Binding-site contacts:
Ligand atom CAD contacts residue ILE84 of chain 1.A at 4.0 Å (hydrophobic).
Ligand atom OAL contacts residue ALA51 of chain 1.A at 3.4 Å.
Ligand atom CAK contacts residue HIS107 of chain 1.A at 3.8 Å.
Ligand atom NAH contacts residue GLY170 of chain 1.A at 3.8 Å.
Ligand atom CAC contacts residue LYS53 of chain 1.A at 4.0 Å.
Ligand atom CAK contacts residue ALA51 of chain 1.A at 4.0 Å (hydrophobic).
Ligand atom CAB contacts residue ASP168 of chain 1.A at 3.9 Å.
Ligand atom FAA contacts residue LEU75 of chain 1.A at 3.8 Å.
Ligand atom CAE contacts residue THR106 of chain 1.A at 3.5 Å.
Ligand atom CAC contacts residue ILE84 of chain 1.A at 3.4 Å (hydrophobic).
Ligand atom CAE contacts residue LYS53 of chain 1.A at 3.7 Å.
Ligand atom CAU contacts residue MET109 of chain 1.A at 3.4 Å (hydrophobic).
Ligand atom NAH contacts residue PHE169 of chain 1.A at 3.8 Å.
Ligand atom CAF contacts residue THR106 of chain 1.A at 3.6 Å.
Ligand atom CAW contacts residue ASP112 of chain 1.A at 3.9 Å.
Ligand atom NAP contacts residue ALA51 of chain 1.A at 3.6 Å.
Ligand atom CAV contacts residue ALA111 of chain 1.A at 3.6 Å (hydrophobic).
Ligand atom CAW contacts residue ALA111 of chain 1.A at 4.0 Å (hydrophobic).
Ligand atom SAQ contacts residue ALA51 of chain 1.A at 3.7 Å.
Ligand atom CAN contacts residue LEU167 of chain 1.A at 4.0 Å (hydrophobic).
Ligand atom CAK contacts residue LEU167 of chain 1.A at 4.0 Å (hydrophobic).
Ligand atom FAA contacts residue LEU104 of chain 1.A at 3.1 Å.
Ligand atom CAS contacts residue LEU171 of chain 1.A at 3.8 Å (hydrophobic).
Ligand atom CAV contacts residue ASP112 of chain 1.A at 4.0 Å.
Ligand atom OAL contacts residue HIS107 of chain 1.A at 3.9 Å.
Ligand atom NAH contacts residue LEU167 of chain 1.A at 3.8 Å.
Ligand atom FAA contacts residue LYS53 of chain 1.A at 4.0 Å.
Ligand atom OAM contacts residue ALA51 of chain 1.A at 3.6 Å.
Ligand atom NAH contacts residue LEU171 of chain 1.A at 3.6 Å.
Ligand atom CAN contacts residue LEU171 of chain 1.A at 4.0 Å (hydrophobic).
Ligand atom CAR contacts residue LEU167 of chain 1.A at 3.6 Å (hydrophobic).
Ligand atom CAE contacts residue ALA51 of chain 1.A at 4.0 Å (hydrophobic).
Ligand atom OAM contacts residue VAL38 of chain 1.A at 3.4 Å.
Ligand atom CAD contacts residue LYS53 of chain 1.A at 3.8 Å.
Ligand atom CAR contacts residue LEU171 of chain 1.A at 3.8 Å (hydrophobic).
Ligand atom CAB contacts residue ILE84 of chain 1.A at 3.4 Å (hydrophobic).
Ligand atom CAK contacts residue THR106 of chain 1.A at 3.4 Å.
Ligand atom OAL contacts residue MET109 of chain 1.A at 2.9 Å (h-bond).
Ligand atom OAL contacts residue LEU108 of chain 1.A at 3.5 Å.
Ligand atom NAI contacts residue PHE169 of chain 1.A at 3.2 Å (h-bond).

This protein binds this small molecule.
Small molecule (SMILES): CN1c2c(-c3ccc(F)cc3)n[nH]c2-c2ccccc2S1(=O)=O

Sequence of chain 1.A:
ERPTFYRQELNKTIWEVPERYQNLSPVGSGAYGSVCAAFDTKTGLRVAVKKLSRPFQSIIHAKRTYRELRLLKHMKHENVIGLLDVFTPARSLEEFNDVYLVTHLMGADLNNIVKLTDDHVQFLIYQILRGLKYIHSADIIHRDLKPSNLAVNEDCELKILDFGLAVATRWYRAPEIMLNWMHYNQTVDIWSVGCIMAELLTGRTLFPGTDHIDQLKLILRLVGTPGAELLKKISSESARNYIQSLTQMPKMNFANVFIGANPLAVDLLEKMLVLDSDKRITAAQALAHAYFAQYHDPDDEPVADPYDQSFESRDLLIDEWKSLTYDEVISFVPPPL